Sequence of chain 19.F:
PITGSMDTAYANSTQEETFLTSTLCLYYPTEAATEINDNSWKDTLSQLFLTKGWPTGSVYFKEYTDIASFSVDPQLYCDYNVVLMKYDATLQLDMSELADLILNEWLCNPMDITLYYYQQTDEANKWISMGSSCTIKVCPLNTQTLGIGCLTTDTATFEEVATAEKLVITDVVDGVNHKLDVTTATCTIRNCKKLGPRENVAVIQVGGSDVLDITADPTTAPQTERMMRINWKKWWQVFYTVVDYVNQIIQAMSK

A protein and the small-molecule ligand that binds it are described below.
Small molecule (SMILES): CC(=O)N[C@H]1[C@H](O[C@H]2[C@H](O)[C@@H](NC(C)=O)CO[C@@H]2CO)O[C@H](CO)[C@@H](O)[C@@H]1O

Binding-site contacts:
Ligand atom C5 contacts residue ASN12 of chain 19.F at 4.1 Å.
Ligand atom N2 contacts residue ASN12 of chain 19.F at 3.8 Å.
Ligand atom O7 contacts residue ASN12 of chain 19.F at 3.7 Å.
Ligand atom C2 contacts residue ASN12 of chain 19.F at 3.2 Å.
Ligand atom C7 contacts residue ASN12 of chain 19.F at 3.9 Å.
Ligand atom C1 contacts residue ASN12 of chain 19.F at 2.1 Å.
Ligand atom O5 contacts residue ASN12 of chain 19.F at 2.7 Å (h-bond).